The small molecule below binds the protein below.
Small molecule (SMILES): C[C@@H]1CC[C@@]2(OC1)O[C@H]1[C@@H](O)[C@H]3[C@@H]4CC[C@H]5C[C@@H](O[C@@H]6O[C@H](CO)[C@H](O[C@@H]7O[C@H](CO)[C@@H](O)[C@H](O[C@@H]8OC[C@@H](O)[C@H](O)[C@H]8O)[C@H]7O[C@@H]7O[C@H](CO)[C@H](O)[C@H](O[C@@H]8O[C@H](CO)[C@@H](O)[C@H](O)[C@H]8O)[C@H]7O)[C@H](O)[C@H]6O)[C@H](O)C[C@]5(C)[C@H]4CC[C@]3(C)[C@H]1[C@@H]2C

Binding-site contacts:
Ligand atom O79 contacts residue AJP1 of chain 1.VB at 3.8 Å.
Ligand atom C13 contacts residue AJP1 of chain 1.VB at 3.9 Å.
Ligand atom C85 contacts residue AJP1 of chain 1.VB at 4.1 Å.
Ligand atom C01 contacts residue ILE27 of chain 1.C at 4.5 Å (hydrophobic).
Ligand atom C80 contacts residue LEU3 of chain 1.G at 3.5 Å (hydrophobic).
Ligand atom C12 contacts residue THR7 of chain 1.G at 3.8 Å.
Ligand atom C81 contacts residue LEU27 of chain 1.A at 3.8 Å (hydrophobic).
Ligand atom C01 contacts residue THR11 of chain 1.G at 3.6 Å.
Ligand atom C13 contacts residue THR7 of chain 1.G at 3.9 Å.
Ligand atom O84 contacts residue ILE10 of chain 1.G at 4.3 Å.
Ligand atom C20 contacts residue LEU3 of chain 1.G at 4.4 Å (hydrophobic).
Ligand atom O84 contacts residue AJP1 of chain 1.VB at 3.6 Å.
Ligand atom C07 contacts residue AJP1 of chain 1.VB at 4.5 Å.
Ligand atom C14 contacts residue LEU3 of chain 1.G at 3.5 Å (hydrophobic).
Ligand atom C80 contacts residue LEU27 of chain 1.A at 4.0 Å (hydrophobic).
Ligand atom C13 contacts residue LEU6 of chain 1.G at 3.8 Å (hydrophobic).
Ligand atom C02 contacts residue LEU23 of chain 1.C at 4.3 Å (hydrophobic).
Ligand atom C83 contacts residue THR7 of chain 1.G at 2.1 Å.
Ligand atom C81 contacts residue LEU3 of chain 1.G at 3.5 Å (hydrophobic).
Ligand atom C06 contacts residue THR7 of chain 1.G at 3.2 Å.
Ligand atom C03 contacts residue ILE27 of chain 1.C at 3.7 Å (hydrophobic).
Ligand atom C15 contacts residue LEU3 of chain 1.G at 4.4 Å (hydrophobic).
Ligand atom C16 contacts residue LEU27 of chain 1.A at 4.5 Å (hydrophobic).
Ligand atom C85 contacts residue THR11 of chain 1.G at 3.9 Å.
Ligand atom C81 contacts residue THR7 of chain 1.G at 3.3 Å.
Ligand atom C02 contacts residue THR11 of chain 1.G at 3.2 Å.
Ligand atom C14 contacts residue AJP1 of chain 1.VB at 4.1 Å.
Ligand atom C15 contacts residue AJP1 of chain 1.VB at 4.5 Å.
Ligand atom O82 contacts residue LEU27 of chain 1.A at 3.8 Å.
Ligand atom C21 contacts residue AJP1 of chain 1.VB at 4.2 Å.
Ligand atom C85 contacts residue ILE10 of chain 1.G at 3.5 Å (hydrophobic).
Ligand atom C13 contacts residue LEU3 of chain 1.G at 4.2 Å (hydrophobic).
Ligand atom C07 contacts residue THR7 of chain 1.G at 4.0 Å.
Ligand atom C14 contacts residue LEU6 of chain 1.G at 4.1 Å (hydrophobic).
Ligand atom C03 contacts residue LEU23 of chain 1.C at 3.9 Å (hydrophobic).
Ligand atom C03 contacts residue THR11 of chain 1.G at 4.3 Å.

Sequence of chain 1.G:
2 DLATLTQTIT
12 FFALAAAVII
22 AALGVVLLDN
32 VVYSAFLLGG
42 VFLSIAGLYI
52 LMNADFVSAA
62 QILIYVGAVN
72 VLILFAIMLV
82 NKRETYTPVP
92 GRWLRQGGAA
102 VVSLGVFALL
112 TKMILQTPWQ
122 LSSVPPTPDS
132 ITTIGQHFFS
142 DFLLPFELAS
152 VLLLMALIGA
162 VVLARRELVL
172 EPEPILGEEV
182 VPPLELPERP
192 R

Sequence of chain 1.C:
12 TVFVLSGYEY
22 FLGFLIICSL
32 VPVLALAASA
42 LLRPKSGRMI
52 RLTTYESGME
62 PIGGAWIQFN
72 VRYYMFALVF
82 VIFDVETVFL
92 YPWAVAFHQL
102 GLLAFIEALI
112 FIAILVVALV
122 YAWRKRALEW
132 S

Sequence of chain 1.A:
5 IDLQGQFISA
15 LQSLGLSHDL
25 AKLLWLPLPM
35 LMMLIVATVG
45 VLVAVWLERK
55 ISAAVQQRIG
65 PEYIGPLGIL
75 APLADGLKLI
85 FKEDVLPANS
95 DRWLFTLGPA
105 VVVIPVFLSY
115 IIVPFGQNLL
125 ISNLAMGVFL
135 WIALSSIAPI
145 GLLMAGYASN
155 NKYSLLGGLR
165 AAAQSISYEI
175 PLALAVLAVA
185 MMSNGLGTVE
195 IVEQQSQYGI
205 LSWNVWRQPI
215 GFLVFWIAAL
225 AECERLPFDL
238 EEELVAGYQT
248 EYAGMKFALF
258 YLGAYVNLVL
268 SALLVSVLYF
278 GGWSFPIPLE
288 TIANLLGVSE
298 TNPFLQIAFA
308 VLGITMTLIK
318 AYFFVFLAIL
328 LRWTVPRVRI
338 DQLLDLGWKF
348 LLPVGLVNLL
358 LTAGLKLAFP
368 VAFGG